This small molecule binds to this protein.
Small molecule (SMILES): CC(=O)N[C@H]1[C@H](O[C@H]2[C@H](O)[C@@H](NC(C)=O)CO[C@@H]2CO)O[C@H](CO)[C@@H](O[C@@H]2O[C@H](CO)[C@@H](O)[C@H](O)[C@@H]2O)[C@@H]1O

Sequence of chain 1.B:
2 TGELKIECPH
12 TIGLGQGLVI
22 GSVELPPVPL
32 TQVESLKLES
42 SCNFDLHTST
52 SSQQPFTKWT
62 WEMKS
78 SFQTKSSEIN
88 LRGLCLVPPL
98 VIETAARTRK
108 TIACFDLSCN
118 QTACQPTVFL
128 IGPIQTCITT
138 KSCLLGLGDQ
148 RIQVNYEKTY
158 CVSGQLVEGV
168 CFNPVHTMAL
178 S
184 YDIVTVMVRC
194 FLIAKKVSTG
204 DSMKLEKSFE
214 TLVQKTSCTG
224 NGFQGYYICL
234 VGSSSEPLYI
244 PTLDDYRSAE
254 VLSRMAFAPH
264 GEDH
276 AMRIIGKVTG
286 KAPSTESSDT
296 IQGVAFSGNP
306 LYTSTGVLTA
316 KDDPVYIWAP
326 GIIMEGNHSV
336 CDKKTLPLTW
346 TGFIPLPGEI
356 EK

Binding-site contacts:
Ligand atom O7 contacts residue ASN117 of chain 1.B at 3.7 Å.
Ligand atom C8 contacts residue GLN118 of chain 1.B at 3.8 Å.
Ligand atom O5 contacts residue ASN117 of chain 1.B at 2.3 Å (h-bond).
Ligand atom O5 contacts residue PRO305 of chain 1.B at 3.7 Å.
Ligand atom O7 contacts residue SER302 of chain 1.B at 3.9 Å.
Ligand atom O5 contacts residue ALA120 of chain 1.B at 4.2 Å.
Ligand atom C7 contacts residue GLY303 of chain 1.B at 3.9 Å.
Ligand atom N2 contacts residue GLY303 of chain 1.B at 4.5 Å.
Ligand atom C7 contacts residue ASN117 of chain 1.B at 3.4 Å.
Ligand atom O5 contacts residue GLY303 of chain 1.B at 3.9 Å.
Ligand atom C2 contacts residue ASN117 of chain 1.B at 2.4 Å.
Ligand atom C1 contacts residue GLY303 of chain 1.B at 3.8 Å.
Ligand atom N2 contacts residue ASN117 of chain 1.B at 2.8 Å (h-bond).
Ligand atom C1 contacts residue ALA120 of chain 1.B at 4.2 Å (hydrophobic).
Ligand atom C5 contacts residue ASN117 of chain 1.B at 3.6 Å.
Ligand atom C8 contacts residue PRO28 of chain 1.B at 4.0 Å (hydrophobic).
Ligand atom C1 contacts residue ASN117 of chain 1.B at 1.4 Å.
Ligand atom C4 contacts residue ASN117 of chain 1.B at 4.2 Å.
Ligand atom C3 contacts residue ASN117 of chain 1.B at 3.7 Å.
Ligand atom C5 contacts residue ALA120 of chain 1.B at 4.1 Å (hydrophobic).
Ligand atom C1 contacts residue THR119 of chain 1.B at 3.8 Å.
Ligand atom O6 contacts residue PRO28 of chain 1.B at 4.2 Å.
Ligand atom C2 contacts residue THR119 of chain 1.B at 3.8 Å.
Ligand atom O6 contacts residue ASN304 of chain 1.B at 4.4 Å.
Ligand atom O7 contacts residue GLY303 of chain 1.B at 2.8 Å (h-bond).
Ligand atom C1 contacts residue PRO305 of chain 1.B at 4.3 Å (hydrophobic).
Ligand atom C8 contacts residue THR119 of chain 1.B at 4.0 Å.
Ligand atom O6 contacts residue PRO305 of chain 1.B at 4.2 Å.
Ligand atom C7 contacts residue THR119 of chain 1.B at 4.0 Å.
Ligand atom C3 contacts residue THR119 of chain 1.B at 4.0 Å.
Ligand atom C2 contacts residue GLY303 of chain 1.B at 4.0 Å.
Ligand atom N2 contacts residue THR119 of chain 1.B at 3.1 Å (h-bond).
Ligand atom C6 contacts residue PRO28 of chain 1.B at 3.6 Å (hydrophobic).